Binding-site contacts:
Ligand atom P1 contacts residue MET38 of chain 1.OA at 4.1 Å.
Ligand atom P1 contacts residue LYS44 of chain 1.Z at 3.9 Å.
Ligand atom O3 contacts residue MET39 of chain 1.OA at 3.9 Å.
Ligand atom O5 contacts residue LYS44 of chain 1.Z at 4.2 Å.
Ligand atom C2 contacts residue VAL43 of chain 1.Z at 3.4 Å (hydrophobic).
Ligand atom C2 contacts residue VAL32 of chain 1.NA at 3.8 Å (hydrophobic).
Ligand atom O5 contacts residue MET39 of chain 1.OA at 3.2 Å (h-bond).
Ligand atom O4 contacts residue MET39 of chain 1.OA at 3.5 Å (h-bond).
Ligand atom O2 contacts residue MET39 of chain 1.OA at 3.4 Å.
Ligand atom O1 contacts residue VAL32 of chain 1.NA at 4.3 Å.
Ligand atom C3 contacts residue MET39 of chain 1.OA at 3.4 Å (hydrophobic).
Ligand atom C3 contacts residue MET38 of chain 1.OA at 4.0 Å (hydrophobic).
Ligand atom O1 contacts residue LYS44 of chain 1.Z at 3.6 Å.
Ligand atom P1 contacts residue MET39 of chain 1.OA at 4.0 Å.
Ligand atom O3 contacts residue VAL32 of chain 1.NA at 3.4 Å.
Ligand atom O2 contacts residue LYS44 of chain 1.Z at 3.3 Å.
Ligand atom P1 contacts residue VAL32 of chain 1.NA at 4.5 Å.
Ligand atom O2 contacts residue MET38 of chain 1.OA at 4.0 Å.
Ligand atom P1 contacts residue VAL43 of chain 1.Z at 4.5 Å.
Ligand atom O4 contacts residue LYS44 of chain 1.Z at 3.7 Å.
Ligand atom O1 contacts residue VAL43 of chain 1.Z at 3.0 Å (h-bond).
Ligand atom O3 contacts residue MET38 of chain 1.OA at 2.9 Å (h-bond).
Ligand atom C4 contacts residue MET39 of chain 1.OA at 3.4 Å (hydrophobic).
Ligand atom C1 contacts residue VAL43 of chain 1.Z at 3.4 Å (hydrophobic).

Sequence of chain 1.Z:
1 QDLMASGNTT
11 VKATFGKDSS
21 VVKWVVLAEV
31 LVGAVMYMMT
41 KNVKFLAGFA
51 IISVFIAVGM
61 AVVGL

Sequence of chain 1.NA:
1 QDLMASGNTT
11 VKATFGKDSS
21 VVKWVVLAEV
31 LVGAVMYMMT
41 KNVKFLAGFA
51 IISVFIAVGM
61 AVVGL

The small molecule below binds the protein below.
Small molecule (SMILES): CCOP(=O)(O)OC[C@H](O)CO

Sequence of chain 1.OA:
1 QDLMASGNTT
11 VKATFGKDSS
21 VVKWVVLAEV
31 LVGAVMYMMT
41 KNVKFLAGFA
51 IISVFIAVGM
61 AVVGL